Sequence of chain 1.L:
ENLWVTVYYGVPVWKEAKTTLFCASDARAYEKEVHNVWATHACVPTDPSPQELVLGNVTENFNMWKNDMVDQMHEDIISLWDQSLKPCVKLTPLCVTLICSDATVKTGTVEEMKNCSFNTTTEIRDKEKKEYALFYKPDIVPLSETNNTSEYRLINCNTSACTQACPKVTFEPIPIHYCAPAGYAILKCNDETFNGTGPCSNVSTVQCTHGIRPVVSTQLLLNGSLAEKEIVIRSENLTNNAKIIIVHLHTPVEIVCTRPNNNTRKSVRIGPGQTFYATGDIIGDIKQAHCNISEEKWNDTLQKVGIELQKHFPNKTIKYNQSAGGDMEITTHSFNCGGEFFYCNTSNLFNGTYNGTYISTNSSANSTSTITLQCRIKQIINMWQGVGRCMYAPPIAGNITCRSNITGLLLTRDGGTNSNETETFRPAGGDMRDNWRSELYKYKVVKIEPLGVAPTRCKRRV

Binding-site contacts:
Ligand atom O7 contacts residue SER115 of chain 1.K at 3.0 Å (h-bond).
Ligand atom O4 contacts residue TYR46 of chain 1.K at 3.9 Å.
Ligand atom O7 contacts residue ASN263 of chain 1.L at 3.3 Å (h-bond).
Ligand atom C8 contacts residue TYR51 of chain 1.K at 3.6 Å (hydrophobic).
Ligand atom C1 contacts residue ILE284 of chain 1.L at 4.2 Å (hydrophobic).
Ligand atom C4 contacts residue SER115 of chain 1.K at 4.3 Å.
Ligand atom O5 contacts residue SER115 of chain 1.K at 3.8 Å.
Ligand atom C4 contacts residue ASN263 of chain 1.L at 4.2 Å.
Ligand atom O6 contacts residue THR44 of chain 1.K at 3.8 Å.
Ligand atom O5 contacts residue ASN263 of chain 1.L at 2.4 Å (h-bond).
Ligand atom O6 contacts residue ASP47 of chain 1.K at 2.9 Å (salt-bridge).
Ligand atom C5 contacts residue SER115 of chain 1.K at 4.1 Å.
Ligand atom N2 contacts residue ASN263 of chain 1.L at 2.9 Å (h-bond).
Ligand atom C1 contacts residue ASN263 of chain 1.L at 1.4 Å.
Ligand atom C7 contacts residue TYR112 of chain 1.K at 4.1 Å (hydrophobic).
Ligand atom O6 contacts residue SER115 of chain 1.K at 3.3 Å (h-bond).
Ligand atom N2 contacts residue TYR51 of chain 1.K at 4.3 Å.
Ligand atom O7 contacts residue TYR112 of chain 1.K at 3.3 Å (h-bond).
Ligand atom C8 contacts residue TYR112 of chain 1.K at 4.2 Å (hydrophobic).
Ligand atom O3 contacts residue TYR46 of chain 1.K at 4.3 Å.
Ligand atom O6 contacts residue TYR46 of chain 1.K at 3.3 Å.
Ligand atom O7 contacts residue GLY114 of chain 1.K at 4.1 Å.
Ligand atom C5 contacts residue TYR46 of chain 1.K at 4.2 Å (hydrophobic).
Ligand atom C2 contacts residue ASN263 of chain 1.L at 2.5 Å.
Ligand atom C5 contacts residue ASN263 of chain 1.L at 3.6 Å.
Ligand atom O7 contacts residue TYR51 of chain 1.K at 4.3 Å.
Ligand atom C7 contacts residue TYR51 of chain 1.K at 3.9 Å (hydrophobic).
Ligand atom C6 contacts residue ASP47 of chain 1.K at 3.6 Å.
Ligand atom C6 contacts residue SER115 of chain 1.K at 3.3 Å.
Ligand atom C2 contacts residue SER115 of chain 1.K at 4.2 Å.
Ligand atom O7 contacts residue ALA116 of chain 1.K at 4.2 Å.
Ligand atom O5 contacts residue ILE284 of chain 1.L at 3.8 Å.
Ligand atom C6 contacts residue ALA113 of chain 1.K at 4.3 Å (hydrophobic).
Ligand atom C6 contacts residue TYR46 of chain 1.K at 3.5 Å (hydrophobic).
Ligand atom C3 contacts residue ASN263 of chain 1.L at 3.8 Å.
Ligand atom C7 contacts residue ASN263 of chain 1.L at 3.2 Å.
Ligand atom C7 contacts residue SER115 of chain 1.K at 3.9 Å.
Ligand atom C4 contacts residue TYR46 of chain 1.K at 3.5 Å (hydrophobic).
Ligand atom C8 contacts residue ASN263 of chain 1.L at 4.4 Å.
Ligand atom O2 contacts residue TYR46 of chain 1.K at 3.5 Å.

Sequence of chain 1.K:
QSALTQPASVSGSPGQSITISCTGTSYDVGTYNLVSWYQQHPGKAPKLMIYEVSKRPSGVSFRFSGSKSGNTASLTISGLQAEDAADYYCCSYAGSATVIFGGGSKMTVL

This protein binds this small molecule.
Small molecule (SMILES): CC(=O)N[C@H]1[C@H](O[C@H]2[C@H](O)[C@@H](NC(C)=O)CO[C@@H]2CO)O[C@H](CO)[C@@H](O[C@@H]2O[C@H](CO)[C@@H](O)[C@H](O)[C@@H]2O)[C@@H]1O